Sequence of chain 1.D:
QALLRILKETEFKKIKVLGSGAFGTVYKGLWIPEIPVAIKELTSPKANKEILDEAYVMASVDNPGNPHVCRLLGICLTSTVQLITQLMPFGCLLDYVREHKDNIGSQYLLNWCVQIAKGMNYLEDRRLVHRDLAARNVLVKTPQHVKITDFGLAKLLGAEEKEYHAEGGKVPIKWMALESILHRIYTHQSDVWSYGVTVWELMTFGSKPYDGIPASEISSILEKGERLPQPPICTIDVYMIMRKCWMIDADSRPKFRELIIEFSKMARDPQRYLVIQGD

Binding-site contacts:
Ligand atom C16 contacts residue MET102 of chain 1.D at 3.8 Å (hydrophobic).
Ligand atom C37 contacts residue ALA49 of chain 1.D at 3.6 Å (hydrophobic).
Ligand atom C18 contacts residue MET102 of chain 1.D at 3.3 Å (hydrophobic).
Ligand atom N29 contacts residue CYS106 of chain 1.D at 3.2 Å (h-bond).
Ligand atom C03 contacts residue VAL32 of chain 1.D at 3.7 Å (hydrophobic).
Ligand atom C34 contacts residue GLY105 of chain 1.D at 3.1 Å.
Ligand atom N25 contacts residue LEU24 of chain 1.D at 3.8 Å.
Ligand atom C16 contacts residue LEU24 of chain 1.D at 3.7 Å (hydrophobic).
Ligand atom C19 contacts residue LEU24 of chain 1.D at 3.7 Å (hydrophobic).
Ligand atom C11 contacts residue LEU153 of chain 1.D at 3.6 Å (hydrophobic).
Ligand atom C32 contacts residue CYS106 of chain 1.D at 1.6 Å (hydrophobic).
Ligand atom O17 contacts residue LEU24 of chain 1.D at 3.2 Å.
Ligand atom C15 contacts residue MET102 of chain 1.D at 3.4 Å (hydrophobic).
Ligand atom C36 contacts residue MET102 of chain 1.D at 3.7 Å (hydrophobic).
Ligand atom C31 contacts residue CYS106 of chain 1.D at 2.8 Å (hydrophobic).
Ligand atom C27 contacts residue LEU24 of chain 1.D at 3.0 Å (hydrophobic).
Ligand atom N29 contacts residue GLY105 of chain 1.D at 3.7 Å.
Ligand atom C37 contacts residue LEU153 of chain 1.D at 3.5 Å (hydrophobic).
Ligand atom C24 contacts residue LEU24 of chain 1.D at 3.4 Å (hydrophobic).
Ligand atom C36 contacts residue LEU153 of chain 1.D at 3.7 Å (hydrophobic).
Ligand atom C31 contacts residue ASP109 of chain 1.D at 3.4 Å.
Ligand atom C13 contacts residue MET102 of chain 1.D at 3.6 Å (hydrophobic).
Ligand atom C36 contacts residue ALA49 of chain 1.D at 3.3 Å (hydrophobic).
Ligand atom C08 contacts residue VAL32 of chain 1.D at 3.6 Å (hydrophobic).
Ligand atom N35 contacts residue ALA49 of chain 1.D at 3.8 Å.
Ligand atom O17 contacts residue LEU101 of chain 1.D at 3.5 Å.
Ligand atom N35 contacts residue MET102 of chain 1.D at 3.0 Å (h-bond).
Ligand atom O17 contacts residue MET102 of chain 1.D at 3.5 Å (h-bond).
Ligand atom C26 contacts residue ASP109 of chain 1.D at 3.7 Å.
Ligand atom C30 contacts residue CYS106 of chain 1.D at 3.3 Å (hydrophobic).
Ligand atom C32 contacts residue ASP109 of chain 1.D at 3.3 Å.
Ligand atom C28 contacts residue GLY105 of chain 1.D at 3.3 Å.
Ligand atom C28 contacts residue CYS106 of chain 1.D at 3.8 Å (hydrophobic).
Ligand atom O33 contacts residue CYS106 of chain 1.D at 3.8 Å.
Ligand atom C34 contacts residue LEU153 of chain 1.D at 3.8 Å (hydrophobic).
Ligand atom N25 contacts residue ASP109 of chain 1.D at 3.6 Å (salt-bridge).
Ligand atom C18 contacts residue PRO103 of chain 1.D at 3.3 Å (hydrophobic).
Ligand atom C04 contacts residue VAL32 of chain 1.D at 3.7 Å (hydrophobic).
Ligand atom N14 contacts residue MET102 of chain 1.D at 2.7 Å (h-bond).
Ligand atom C15 contacts residue GLY105 of chain 1.D at 3.6 Å.

A protein and the small-molecule ligand that binds it are described below.
Small molecule (SMILES): CCC(=O)Nc1cc(Nc2nccc(-c3cn(C)c4ccccc34)n2)c(OC)cc1N(C)CCN(C)C